The protein below binds the small molecule below.
Small molecule (SMILES): CC(C)CCNC(=O)[C@@H]1CNC[C@H](CN2CC(=O)N(c3ccccc3Cl)CC2(C)C)C1

Binding-site contacts:
Ligand atom C15 contacts residue ASP38 of chain 1.A at 3.5 Å.
Ligand atom N25 contacts residue GLY40 of chain 1.A at 3.8 Å.
Ligand atom C12 contacts residue ASP226 of chain 1.A at 3.3 Å.
Ligand atom O30 contacts residue TYR83 of chain 1.A at 3.2 Å.
Ligand atom N28 contacts residue GLY40 of chain 1.A at 3.0 Å (h-bond).
Ligand atom C21 contacts residue GLY228 of chain 1.A at 3.4 Å.
Ligand atom C12 contacts residue ASP38 of chain 1.A at 3.5 Å.
Ligand atom C17 contacts residue GLY228 of chain 1.A at 3.9 Å.
Ligand atom C19 contacts residue TYR83 of chain 1.A at 4.0 Å (hydrophobic).
Ligand atom O29 contacts residue THR85 of chain 1.A at 2.7 Å (h-bond).
Ligand atom O30 contacts residue SER84 of chain 1.A at 2.8 Å (h-bond).
Ligand atom C9 contacts residue THR85 of chain 1.A at 3.4 Å.
Ligand atom C23 contacts residue GLY40 of chain 1.A at 3.8 Å.
Ligand atom C8 contacts residue SER84 of chain 1.A at 4.0 Å.
Ligand atom C2 contacts residue GLN19 of chain 1.A at 3.4 Å.
Ligand atom C20 contacts residue GLY40 of chain 1.A at 3.6 Å.
Ligand atom C11 contacts residue GLY40 of chain 1.A at 3.5 Å.
Ligand atom CL contacts residue PHE119 of chain 1.A at 3.4 Å.
Ligand atom C11 contacts residue ASP226 of chain 1.A at 3.3 Å.
Ligand atom C7 contacts residue THR85 of chain 1.A at 3.4 Å.
Ligand atom CL contacts residue PHE124 of chain 1.A at 3.8 Å.
Ligand atom C12 contacts residue GLY228 of chain 1.A at 3.6 Å.
Ligand atom C19 contacts residue ILE137 of chain 1.A at 3.7 Å (hydrophobic).
Ligand atom CL contacts residue PRO118 of chain 1.A at 3.6 Å.
Ligand atom C14 contacts residue TYR83 of chain 1.A at 3.7 Å (hydrophobic).
Ligand atom C22 contacts residue ARG82 of chain 1.A at 3.5 Å.
Ligand atom C14 contacts residue ASP38 of chain 1.A at 3.4 Å.
Ligand atom C10 contacts residue TYR83 of chain 1.A at 3.7 Å (hydrophobic).
Ligand atom C14 contacts residue GLY40 of chain 1.A at 3.8 Å.
Ligand atom C8 contacts residue TYR83 of chain 1.A at 3.5 Å (hydrophobic).
Ligand atom C18 contacts residue TYR83 of chain 1.A at 3.8 Å (hydrophobic).
Ligand atom N28 contacts residue TYR83 of chain 1.A at 3.9 Å.
Ligand atom C20 contacts residue SER41 of chain 1.A at 3.7 Å.
Ligand atom C8 contacts residue GLY40 of chain 1.A at 3.9 Å.
Ligand atom C6 contacts residue PHE124 of chain 1.A at 3.8 Å (hydrophobic).
Ligand atom O29 contacts residue PRO118 of chain 1.A at 4.0 Å.
Ligand atom C22 contacts residue TYR83 of chain 1.A at 3.8 Å (hydrophobic).
Ligand atom N25 contacts residue ASP38 of chain 1.A at 2.7 Å (salt-bridge).
Ligand atom C11 contacts residue ASP38 of chain 1.A at 3.6 Å.
Ligand atom N25 contacts residue ASP226 of chain 1.A at 2.8 Å (salt-bridge).

Sequence of chain 1.A:
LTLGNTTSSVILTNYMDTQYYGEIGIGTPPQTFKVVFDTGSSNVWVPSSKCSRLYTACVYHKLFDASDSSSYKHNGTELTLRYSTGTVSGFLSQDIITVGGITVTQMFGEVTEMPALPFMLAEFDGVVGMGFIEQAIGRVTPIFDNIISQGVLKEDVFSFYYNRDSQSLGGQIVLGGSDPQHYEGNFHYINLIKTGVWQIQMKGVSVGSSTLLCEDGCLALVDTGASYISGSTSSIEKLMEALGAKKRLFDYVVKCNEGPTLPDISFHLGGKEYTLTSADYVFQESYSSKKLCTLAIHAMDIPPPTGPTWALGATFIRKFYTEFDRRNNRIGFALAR